Binding-site contacts:
Ligand atom C contacts residue ARG173 of chain 1.L at 3.8 Å.
Ligand atom C contacts residue TYR166 of chain 1.K at 3.5 Å (hydrophobic).
Ligand atom CB contacts residue LEU43 of chain 1.L at 3.8 Å (hydrophobic).
Ligand atom CD1 contacts residue THR49 of chain 1.L at 4.0 Å.
Ligand atom CA contacts residue ARG173 of chain 1.L at 3.8 Å.
Ligand atom CD contacts residue ARG39 of chain 1.L at 3.6 Å.
Ligand atom O contacts residue MGM1 of chain 1.KA at 3.3 Å.
Ligand atom CD1 contacts residue MET124 of chain 1.L at 3.5 Å (hydrophobic).
Ligand atom CD2 contacts residue ALA123 of chain 1.L at 3.9 Å (hydrophobic).
Ligand atom CD1 contacts residue LEU320 of chain 1.L at 3.6 Å (hydrophobic).
Ligand atom O contacts residue GER1 of chain 1.LA at 3.8 Å.
Ligand atom SG contacts residue GER1 of chain 1.LA at 1.8 Å.
Ligand atom CB contacts residue SER42 of chain 1.L at 3.9 Å.
Ligand atom NZ contacts residue TYR40 of chain 1.L at 3.6 Å.
Ligand atom CA contacts residue TYR166 of chain 1.K at 4.0 Å (hydrophobic).
Ligand atom CA contacts residue GER1 of chain 1.LA at 3.0 Å.
Ligand atom CG1 contacts residue LEU320 of chain 1.L at 4.0 Å (hydrophobic).
Ligand atom CB contacts residue GER1 of chain 1.LA at 2.9 Å.
Ligand atom O contacts residue TYR166 of chain 1.K at 3.6 Å.
Ligand atom OXT contacts residue TYR166 of chain 1.K at 3.8 Å.
Ligand atom CA contacts residue SER42 of chain 1.L at 3.6 Å.
Ligand atom C contacts residue GER1 of chain 1.LA at 3.3 Å.
Ligand atom O contacts residue TYR166 of chain 1.K at 3.8 Å.
Ligand atom CB contacts residue MGM1 of chain 1.KA at 4.0 Å.
Ligand atom CG2 contacts residue LEU320 of chain 1.L at 3.8 Å (hydrophobic).
Ligand atom O contacts residue TYR166 of chain 1.K at 3.4 Å.
Ligand atom C contacts residue MGM1 of chain 1.KA at 3.9 Å.
Ligand atom O contacts residue MGM1 of chain 1.KA at 3.7 Å.
Ligand atom CG contacts residue SER42 of chain 1.L at 3.3 Å.
Ligand atom CG1 contacts residue GER1 of chain 1.LA at 3.8 Å.
Ligand atom N contacts residue GER1 of chain 1.LA at 3.7 Å.
Ligand atom N contacts residue SER42 of chain 1.L at 2.6 Å (h-bond).
Ligand atom CG2 contacts residue MGM1 of chain 1.KA at 4.0 Å.
Ligand atom N contacts residue GER1 of chain 1.LA at 3.2 Å.
Ligand atom CD contacts residue TYR40 of chain 1.L at 4.0 Å (hydrophobic).
Ligand atom N contacts residue TYR166 of chain 1.K at 3.8 Å.
Ligand atom CG2 contacts residue GER1 of chain 1.LA at 3.7 Å.
Ligand atom O contacts residue GLN167 of chain 1.K at 3.1 Å (h-bond).
Ligand atom O contacts residue ARG173 of chain 1.L at 2.9 Å (salt-bridge).
Ligand atom C contacts residue TYR166 of chain 1.K at 3.7 Å (hydrophobic).

A small-molecule ligand and the protein it binds are described below.
Small molecule (SMILES): CC[C@H](C)[C@H](NC(=O)[C@@H](NC(=O)[C@H](CS)NC(=O)[C@@H](N)CCCCN)C(C)C)C(=O)N[C@@H](CC(C)C)C(=O)O

Sequence of chain 1.L:
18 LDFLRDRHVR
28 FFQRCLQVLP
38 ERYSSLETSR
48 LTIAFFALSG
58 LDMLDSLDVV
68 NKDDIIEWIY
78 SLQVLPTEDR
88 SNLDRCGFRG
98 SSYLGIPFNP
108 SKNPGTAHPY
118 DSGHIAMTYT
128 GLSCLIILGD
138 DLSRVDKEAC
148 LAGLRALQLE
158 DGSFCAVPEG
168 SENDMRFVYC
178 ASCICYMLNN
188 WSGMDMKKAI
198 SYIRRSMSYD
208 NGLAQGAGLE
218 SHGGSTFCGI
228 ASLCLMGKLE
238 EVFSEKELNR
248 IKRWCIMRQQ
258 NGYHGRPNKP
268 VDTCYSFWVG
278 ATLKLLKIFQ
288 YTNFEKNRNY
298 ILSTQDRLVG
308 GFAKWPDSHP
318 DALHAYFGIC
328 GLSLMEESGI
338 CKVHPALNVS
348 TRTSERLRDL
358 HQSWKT

Sequence of chain 1.K:
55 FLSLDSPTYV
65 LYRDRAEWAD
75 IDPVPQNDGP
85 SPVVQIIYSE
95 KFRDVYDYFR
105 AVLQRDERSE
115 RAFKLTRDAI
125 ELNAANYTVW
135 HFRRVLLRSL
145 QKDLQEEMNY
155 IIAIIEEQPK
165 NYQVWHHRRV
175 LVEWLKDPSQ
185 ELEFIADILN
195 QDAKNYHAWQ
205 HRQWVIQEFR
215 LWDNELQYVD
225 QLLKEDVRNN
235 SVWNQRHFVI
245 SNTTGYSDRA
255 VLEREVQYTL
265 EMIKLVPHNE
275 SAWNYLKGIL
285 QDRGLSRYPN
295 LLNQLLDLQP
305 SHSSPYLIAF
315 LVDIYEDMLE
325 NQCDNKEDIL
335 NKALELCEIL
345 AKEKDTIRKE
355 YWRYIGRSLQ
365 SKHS